This protein binds this small molecule.
Small molecule (SMILES): CC(=O)N[C@H]1[C@H](O[C@H]2[C@H](O)[C@@H](NC(C)=O)CO[C@@H]2CO)O[C@H](CO)[C@@H](O[C@@H]2O[C@H](CO)[C@@H](O)[C@H](O[C@H]3O[C@H](CO)[C@@H](O)[C@H](O)[C@@H]3O)[C@@H]2O)[C@@H]1O

Sequence of chain 33.E:
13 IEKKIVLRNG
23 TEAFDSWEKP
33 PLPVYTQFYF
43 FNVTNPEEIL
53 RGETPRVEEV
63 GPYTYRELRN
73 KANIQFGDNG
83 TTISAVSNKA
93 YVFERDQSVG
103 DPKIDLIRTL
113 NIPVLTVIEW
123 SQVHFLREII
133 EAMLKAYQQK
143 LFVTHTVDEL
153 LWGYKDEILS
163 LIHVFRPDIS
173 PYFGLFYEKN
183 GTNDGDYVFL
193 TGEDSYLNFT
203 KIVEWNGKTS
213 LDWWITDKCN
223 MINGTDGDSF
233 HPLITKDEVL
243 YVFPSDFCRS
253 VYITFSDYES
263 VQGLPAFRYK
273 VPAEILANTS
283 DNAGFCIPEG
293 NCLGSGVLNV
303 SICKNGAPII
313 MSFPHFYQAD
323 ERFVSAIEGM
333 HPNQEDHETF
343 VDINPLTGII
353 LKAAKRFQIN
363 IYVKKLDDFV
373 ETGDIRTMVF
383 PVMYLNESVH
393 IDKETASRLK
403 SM

Binding-site contacts:
Ligand atom C7 contacts residue LEU108 of chain 33.E at 3.6 Å (hydrophobic).
Ligand atom C3 contacts residue ASN44 of chain 33.E at 3.8 Å.
Ligand atom C2 contacts residue ASN44 of chain 33.E at 2.5 Å.
Ligand atom C5 contacts residue ARG110 of chain 33.E at 4.4 Å.
Ligand atom N2 contacts residue LEU108 of chain 33.E at 2.7 Å (h-bond).
Ligand atom C8 contacts residue VAL62 of chain 33.E at 3.8 Å (hydrophobic).
Ligand atom N2 contacts residue ILE109 of chain 33.E at 4.5 Å.
Ligand atom C1 contacts residue LEU108 of chain 33.E at 3.9 Å (hydrophobic).
Ligand atom O3 contacts residue LEU108 of chain 33.E at 4.0 Å.
Ligand atom O6 contacts residue VAL45 of chain 33.E at 3.9 Å.
Ligand atom C6 contacts residue GLU55 of chain 4.E at 3.5 Å.
Ligand atom C8 contacts residue ASN44 of chain 33.E at 4.5 Å.
Ligand atom O7 contacts residue THR146 of chain 33.E at 3.3 Å.
Ligand atom N2 contacts residue ASN44 of chain 33.E at 2.9 Å (h-bond).
Ligand atom O6 contacts residue ARG110 of chain 33.E at 2.9 Å (salt-bridge).
Ligand atom C8 contacts residue ILE109 of chain 33.E at 3.8 Å (hydrophobic).
Ligand atom C5 contacts residue ASN44 of chain 33.E at 3.7 Å.
Ligand atom C8 contacts residue THR146 of chain 33.E at 4.1 Å.
Ligand atom C7 contacts residue ASN44 of chain 33.E at 3.4 Å.
Ligand atom O6 contacts residue GLU55 of chain 4.E at 3.7 Å.
Ligand atom O5 contacts residue ASN44 of chain 33.E at 2.4 Å (h-bond).
Ligand atom O7 contacts residue ASN44 of chain 33.E at 3.7 Å.
Ligand atom C8 contacts residue LEU108 of chain 33.E at 3.7 Å (hydrophobic).
Ligand atom C2 contacts residue LEU108 of chain 33.E at 3.5 Å (hydrophobic).
Ligand atom C1 contacts residue ASN44 of chain 33.E at 1.4 Å.
Ligand atom C6 contacts residue ARG110 of chain 33.E at 3.5 Å.
Ligand atom C4 contacts residue ASN44 of chain 33.E at 4.3 Å.
Ligand atom C7 contacts residue THR146 of chain 33.E at 4.2 Å.
Ligand atom O7 contacts residue LEU108 of chain 33.E at 3.7 Å.
Ligand atom C3 contacts residue LEU108 of chain 33.E at 3.5 Å (hydrophobic).

Sequence of chain 4.E:
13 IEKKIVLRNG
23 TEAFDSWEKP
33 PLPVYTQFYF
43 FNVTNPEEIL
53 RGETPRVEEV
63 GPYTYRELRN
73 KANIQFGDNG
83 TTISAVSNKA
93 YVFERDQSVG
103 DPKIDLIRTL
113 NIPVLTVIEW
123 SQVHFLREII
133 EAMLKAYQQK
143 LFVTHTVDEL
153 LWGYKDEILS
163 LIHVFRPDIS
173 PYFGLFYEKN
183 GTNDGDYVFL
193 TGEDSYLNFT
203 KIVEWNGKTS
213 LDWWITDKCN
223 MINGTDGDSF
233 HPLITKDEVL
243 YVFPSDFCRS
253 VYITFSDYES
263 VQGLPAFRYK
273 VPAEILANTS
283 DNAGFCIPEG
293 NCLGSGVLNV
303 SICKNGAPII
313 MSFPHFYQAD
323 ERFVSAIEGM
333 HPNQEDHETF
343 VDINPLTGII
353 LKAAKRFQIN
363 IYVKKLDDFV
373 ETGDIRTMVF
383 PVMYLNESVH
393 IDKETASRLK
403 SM